Sequence of chain 3.A:
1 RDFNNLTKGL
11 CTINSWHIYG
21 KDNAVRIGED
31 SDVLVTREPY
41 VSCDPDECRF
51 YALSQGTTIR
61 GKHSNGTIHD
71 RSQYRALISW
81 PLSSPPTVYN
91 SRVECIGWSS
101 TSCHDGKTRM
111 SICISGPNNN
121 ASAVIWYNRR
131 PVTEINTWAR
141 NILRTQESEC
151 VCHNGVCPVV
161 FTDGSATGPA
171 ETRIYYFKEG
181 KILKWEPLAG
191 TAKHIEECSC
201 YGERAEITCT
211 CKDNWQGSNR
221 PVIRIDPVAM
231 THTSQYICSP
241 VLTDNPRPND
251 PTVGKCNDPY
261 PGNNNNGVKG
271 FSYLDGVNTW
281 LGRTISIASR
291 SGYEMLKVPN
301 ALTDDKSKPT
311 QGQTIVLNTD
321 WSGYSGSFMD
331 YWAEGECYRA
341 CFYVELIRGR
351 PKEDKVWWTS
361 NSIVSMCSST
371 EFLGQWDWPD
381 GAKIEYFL

The small molecule below binds the protein below.
Small molecule (SMILES): CC(=O)N[C@H]1[C@H](O[C@H]2[C@H](O)[C@@H](NC(C)=O)CO[C@@H]2CO)O[C@H](CO)[C@@H](O[C@@H]2O[C@H](CO[C@H]3O[C@H](CO)[C@@H](O)[C@H](O)[C@@H]3O)[C@@H](O)[C@H](O[C@H]3O[C@H](CO)[C@@H](O)[C@H](O)[C@@H]3O[C@H]3O[C@H](CO)[C@@H](O)[C@H](O)[C@@H]3O[C@H]3O[C@H](CO)[C@@H](O)[C@H](O)[C@@H]3O)[C@@H]2O)[C@@H]1O

Binding-site contacts:
Ligand atom C3 contacts residue GLU294 of chain 1.A at 3.3 Å.
Ligand atom C5 contacts residue ASN120 of chain 3.A at 3.7 Å.
Ligand atom O6 contacts residue LYS308 of chain 1.A at 2.7 Å (salt-bridge).
Ligand atom O3 contacts residue ASP250 of chain 1.A at 2.9 Å (salt-bridge).
Ligand atom O3 contacts residue GLY312 of chain 1.A at 2.9 Å (h-bond).
Ligand atom O3 contacts residue GLN311 of chain 1.A at 3.2 Å.
Ligand atom O2 contacts residue GLY312 of chain 1.A at 3.2 Å.
Ligand atom O6 contacts residue THR310 of chain 1.A at 3.5 Å (h-bond).
Ligand atom C3 contacts residue GLY312 of chain 1.A at 3.1 Å.
Ligand atom C2 contacts residue ASN120 of chain 3.A at 2.4 Å.
Ligand atom O4 contacts residue GLU294 of chain 1.A at 2.8 Å (salt-bridge).
Ligand atom O4 contacts residue ARG247 of chain 1.A at 3.2 Å (salt-bridge).
Ligand atom O5 contacts residue ASN120 of chain 3.A at 2.4 Å (h-bond).
Ligand atom O2 contacts residue ASN249 of chain 1.A at 3.2 Å (h-bond).
Ligand atom O5 contacts residue ARG283 of chain 1.A at 3.1 Å (salt-bridge).
Ligand atom C4 contacts residue GLU294 of chain 1.A at 3.5 Å.
Ligand atom C5 contacts residue GLN375 of chain 1.A at 3.6 Å.
Ligand atom C6 contacts residue LEU373 of chain 1.A at 3.3 Å (hydrophobic).
Ligand atom O5 contacts residue GLY374 of chain 1.A at 3.3 Å.
Ligand atom C5 contacts residue ARG283 of chain 1.A at 3.5 Å.
Ligand atom O3 contacts residue ASN249 of chain 1.A at 2.9 Å (h-bond).
Ligand atom C6 contacts residue ILE285 of chain 1.A at 3.5 Å (hydrophobic).
Ligand atom C6 contacts residue ASP250 of chain 1.A at 3.5 Å.
Ligand atom O3 contacts residue ARG283 of chain 1.A at 2.9 Å (salt-bridge).
Ligand atom O2 contacts residue LEU296 of chain 1.A at 3.3 Å.
Ligand atom C6 contacts residue ARG283 of chain 1.A at 3.7 Å.
Ligand atom C1 contacts residue ASN120 of chain 3.A at 1.4 Å.
Ligand atom C6 contacts residue GLN311 of chain 1.A at 3.6 Å.
Ligand atom O5 contacts residue GLN375 of chain 1.A at 3.4 Å (h-bond).
Ligand atom C6 contacts residue LYS308 of chain 1.A at 3.6 Å.
Ligand atom O6 contacts residue ILE285 of chain 1.A at 2.8 Å (h-bond).
Ligand atom C7 contacts residue ASN120 of chain 3.A at 3.5 Å.
Ligand atom O6 contacts residue GLN375 of chain 1.A at 3.3 Å.
Ligand atom C8 contacts residue ASN119 of chain 3.A at 3.2 Å.
Ligand atom O3 contacts residue GLU294 of chain 1.A at 2.6 Å (salt-bridge).
Ligand atom C6 contacts residue THR310 of chain 1.A at 3.6 Å.
Ligand atom N2 contacts residue ASN120 of chain 3.A at 2.8 Å (h-bond).
Ligand atom O6 contacts residue ASP250 of chain 1.A at 2.6 Å (salt-bridge).
Ligand atom O4 contacts residue ILE287 of chain 1.A at 3.1 Å.
Ligand atom O5 contacts residue ASP250 of chain 1.A at 3.5 Å (salt-bridge).

Sequence of chain 1.A:
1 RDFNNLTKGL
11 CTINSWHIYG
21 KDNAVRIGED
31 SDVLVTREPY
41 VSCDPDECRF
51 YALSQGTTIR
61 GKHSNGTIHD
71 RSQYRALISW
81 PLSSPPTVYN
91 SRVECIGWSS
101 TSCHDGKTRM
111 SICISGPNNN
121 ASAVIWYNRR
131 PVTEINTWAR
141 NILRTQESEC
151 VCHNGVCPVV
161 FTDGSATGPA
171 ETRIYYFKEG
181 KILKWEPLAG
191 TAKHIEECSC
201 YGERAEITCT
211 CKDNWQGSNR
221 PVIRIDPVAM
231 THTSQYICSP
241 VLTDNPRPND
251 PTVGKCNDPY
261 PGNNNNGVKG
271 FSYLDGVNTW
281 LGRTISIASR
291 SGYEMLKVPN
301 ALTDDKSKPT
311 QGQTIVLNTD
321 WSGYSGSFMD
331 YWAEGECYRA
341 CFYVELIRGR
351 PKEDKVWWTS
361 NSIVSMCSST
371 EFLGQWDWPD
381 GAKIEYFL